Binding-site contacts:
Ligand atom C3 contacts residue THR145 of chain 2.F at 4.1 Å.
Ligand atom O7 contacts residue LEU147 of chain 2.F at 3.0 Å.
Ligand atom C1 contacts residue ASN103 of chain 2.F at 1.7 Å.
Ligand atom N2 contacts residue ASN103 of chain 2.F at 3.8 Å.
Ligand atom C2 contacts residue THR145 of chain 2.F at 4.0 Å.
Ligand atom C8 contacts residue VAL146 of chain 2.F at 4.5 Å (hydrophobic).
Ligand atom N2 contacts residue LEU147 of chain 2.F at 3.6 Å.
Ligand atom C1 contacts residue THR145 of chain 2.F at 3.4 Å.
Ligand atom C8 contacts residue LEU147 of chain 2.F at 3.4 Å (hydrophobic).
Ligand atom C2 contacts residue ASN103 of chain 2.F at 3.2 Å.
Ligand atom O5 contacts residue THR145 of chain 2.F at 4.0 Å.
Ligand atom C5 contacts residue THR145 of chain 2.F at 4.0 Å.
Ligand atom C7 contacts residue LEU147 of chain 2.F at 3.1 Å (hydrophobic).
Ligand atom N2 contacts residue THR145 of chain 2.F at 4.0 Å.
Ligand atom C5 contacts residue ASN103 of chain 2.F at 4.0 Å.
Ligand atom C3 contacts residue ASN103 of chain 2.F at 4.5 Å.
Ligand atom O5 contacts residue ASN103 of chain 2.F at 2.6 Å (h-bond).
Ligand atom C2 contacts residue LEU147 of chain 2.F at 4.3 Å (hydrophobic).

This protein binds this small molecule.
Small molecule (SMILES): CC(=O)N[C@@H]1[C@@H](O)[C@H](O)[C@@H](CO)O[C@H]1O

Sequence of chain 2.F:
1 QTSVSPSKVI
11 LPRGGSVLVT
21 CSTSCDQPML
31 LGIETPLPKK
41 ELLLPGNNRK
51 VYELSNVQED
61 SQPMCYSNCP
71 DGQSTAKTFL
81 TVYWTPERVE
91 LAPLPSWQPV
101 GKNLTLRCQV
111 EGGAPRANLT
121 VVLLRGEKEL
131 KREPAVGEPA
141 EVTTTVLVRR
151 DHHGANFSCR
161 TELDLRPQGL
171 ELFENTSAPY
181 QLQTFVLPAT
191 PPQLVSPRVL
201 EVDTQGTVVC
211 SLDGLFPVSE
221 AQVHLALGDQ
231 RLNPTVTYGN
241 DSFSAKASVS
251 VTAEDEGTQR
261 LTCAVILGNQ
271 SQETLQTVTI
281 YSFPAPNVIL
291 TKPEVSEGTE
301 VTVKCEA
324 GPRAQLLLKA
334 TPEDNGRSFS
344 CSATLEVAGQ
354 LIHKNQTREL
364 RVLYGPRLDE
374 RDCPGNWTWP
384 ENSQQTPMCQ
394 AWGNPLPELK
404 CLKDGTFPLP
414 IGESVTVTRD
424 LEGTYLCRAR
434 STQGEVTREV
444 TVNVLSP